The protein below binds the small molecule below.
Small molecule (SMILES): CC(=O)N[C@H]1[C@H](O[C@H]2[C@H](O)[C@@H](NC(C)=O)CO[C@@H]2CO)O[C@H](CO)[C@@H](O[C@H]2O[C@H](CO)[C@@H](O)[C@H](O)[C@@H]2O)[C@@H]1O

Binding-site contacts:
Ligand atom C7 contacts residue LYS196 of chain 1.A at 4.5 Å.
Ligand atom C1 contacts residue ILE194 of chain 1.A at 4.0 Å (hydrophobic).
Ligand atom C3 contacts residue SER211 of chain 1.A at 4.5 Å.
Ligand atom O5 contacts residue ASN149 of chain 1.A at 2.3 Å (h-bond).
Ligand atom O7 contacts residue ASN149 of chain 1.A at 3.6 Å.
Ligand atom C5 contacts residue ASN149 of chain 1.A at 3.6 Å.
Ligand atom O6 contacts residue LYS192 of chain 1.A at 3.4 Å.
Ligand atom C4 contacts residue ILE194 of chain 1.A at 4.4 Å (hydrophobic).
Ligand atom C4 contacts residue ASN149 of chain 1.A at 4.2 Å.
Ligand atom O4 contacts residue ILE194 of chain 1.A at 3.3 Å.
Ligand atom C2 contacts residue ASN149 of chain 1.A at 2.5 Å.
Ligand atom O7 contacts residue LYS196 of chain 1.A at 3.6 Å.
Ligand atom C8 contacts residue ASP190 of chain 1.A at 4.3 Å.
Ligand atom C7 contacts residue ASN149 of chain 1.A at 3.7 Å.
Ligand atom O7 contacts residue SER211 of chain 1.A at 2.9 Å (h-bond).
Ligand atom C3 contacts residue LYS192 of chain 1.A at 4.2 Å.
Ligand atom O7 contacts residue LYS192 of chain 1.A at 4.0 Å.
Ligand atom N2 contacts residue ASN149 of chain 1.A at 3.1 Å (h-bond).
Ligand atom C2 contacts residue ILE194 of chain 1.A at 3.8 Å (hydrophobic).
Ligand atom O5 contacts residue ILE194 of chain 1.A at 3.8 Å.
Ligand atom N2 contacts residue LYS192 of chain 1.A at 4.3 Å.
Ligand atom C7 contacts residue LYS192 of chain 1.A at 4.0 Å.
Ligand atom N2 contacts residue LYS213 of chain 1.A at 4.4 Å.
Ligand atom C7 contacts residue SER211 of chain 1.A at 4.1 Å.
Ligand atom C1 contacts residue ASN149 of chain 1.A at 1.5 Å.
Ligand atom C8 contacts residue LYS192 of chain 1.A at 3.8 Å.
Ligand atom O7 contacts residue ILE194 of chain 1.A at 3.8 Å.
Ligand atom C8 contacts residue LYS213 of chain 1.A at 3.7 Å.
Ligand atom O3 contacts residue LYS192 of chain 1.A at 3.3 Å.
Ligand atom C3 contacts residue ASN149 of chain 1.A at 3.9 Å.

Sequence of chain 1.A:
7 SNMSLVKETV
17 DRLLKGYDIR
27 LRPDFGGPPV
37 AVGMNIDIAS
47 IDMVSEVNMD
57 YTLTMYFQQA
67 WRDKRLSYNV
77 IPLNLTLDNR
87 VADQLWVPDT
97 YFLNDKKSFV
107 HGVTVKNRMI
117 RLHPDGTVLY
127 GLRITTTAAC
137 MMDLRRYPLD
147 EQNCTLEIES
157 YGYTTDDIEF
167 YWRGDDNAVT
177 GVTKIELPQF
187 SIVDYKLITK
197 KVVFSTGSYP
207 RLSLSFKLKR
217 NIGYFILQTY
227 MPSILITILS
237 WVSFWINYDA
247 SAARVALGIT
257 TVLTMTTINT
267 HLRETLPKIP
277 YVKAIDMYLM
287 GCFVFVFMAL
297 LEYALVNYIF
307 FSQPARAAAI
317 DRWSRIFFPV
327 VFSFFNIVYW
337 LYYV